This protein binds this small molecule.
Small molecule (SMILES): Nc1nc2c(ncn2[C@@H]2O[C@H](CO[P](=O)(O)O[P](=O)(O)NP(=O)(O)O)[C@@H](O)[C@H]2O)c(=O)[nH]1

Sequence of chain 1.B:
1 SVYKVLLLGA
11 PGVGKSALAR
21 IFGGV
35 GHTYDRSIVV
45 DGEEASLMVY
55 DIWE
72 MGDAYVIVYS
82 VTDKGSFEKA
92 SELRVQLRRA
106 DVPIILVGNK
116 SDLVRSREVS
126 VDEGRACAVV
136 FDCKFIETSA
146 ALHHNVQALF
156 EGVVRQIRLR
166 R

Binding-site contacts:
Ligand atom O6 contacts residue ASP117 of chain 1.B at 3.5 Å (salt-bridge).
Ligand atom O6 contacts residue ASN114 of chain 1.B at 3.4 Å (h-bond).
Ligand atom N7 contacts residue ALA145 of chain 1.B at 3.4 Å.
Ligand atom O6 contacts residue SER144 of chain 1.B at 3.3 Å.
Ligand atom O4' contacts residue LYS115 of chain 1.B at 2.8 Å (salt-bridge).
Ligand atom O1G contacts residue PRO11 of chain 1.B at 3.4 Å.
Ligand atom O6 contacts residue ALA145 of chain 1.B at 2.6 Å (h-bond).
Ligand atom C6 contacts residue ALA146 of chain 1.B at 3.3 Å (hydrophobic).
Ligand atom O3A contacts residue LYS15 of chain 1.B at 3.5 Å (salt-bridge).
Ligand atom O1B contacts residue LYS15 of chain 1.B at 2.7 Å (salt-bridge).
Ligand atom N3B contacts residue GLY12 of chain 1.B at 3.1 Å (h-bond).
Ligand atom N2 contacts residue LEU118 of chain 1.B at 3.3 Å.
Ligand atom O3A contacts residue GLY14 of chain 1.B at 3.0 Å (h-bond).
Ligand atom N2 contacts residue ASP117 of chain 1.B at 2.6 Å (salt-bridge).
Ligand atom O1B contacts residue GLY12 of chain 1.B at 3.4 Å (h-bond).
Ligand atom O1G contacts residue GLY12 of chain 1.B at 3.6 Å (h-bond).
Ligand atom PB contacts residue LYS15 of chain 1.B at 3.6 Å.
Ligand atom C5 contacts residue ASN114 of chain 1.B at 3.5 Å.
Ligand atom O2A contacts residue GLY14 of chain 1.B at 3.6 Å.
Ligand atom C6 contacts residue ASP117 of chain 1.B at 3.5 Å.
Ligand atom O1B contacts residue GLY14 of chain 1.B at 3.2 Å (h-bond).
Ligand atom O2A contacts residue SER16 of chain 1.B at 3.5 Å.
Ligand atom O2B contacts residue LYS15 of chain 1.B at 3.7 Å.
Ligand atom N1 contacts residue ASP117 of chain 1.B at 2.6 Å (salt-bridge).
Ligand atom O2B contacts residue MG1 of chain 1.G at 2.6 Å.
Ligand atom C5' contacts residue GLY12 of chain 1.B at 3.4 Å.
Ligand atom O1B contacts residue VAL13 of chain 1.B at 3.4 Å (h-bond).
Ligand atom C2 contacts residue ALA146 of chain 1.B at 3.6 Å (hydrophobic).
Ligand atom O2B contacts residue SER16 of chain 1.B at 3.1 Å (h-bond).
Ligand atom N7 contacts residue ASN114 of chain 1.B at 2.9 Å (h-bond).
Ligand atom C8 contacts residue GLY14 of chain 1.B at 3.6 Å.
Ligand atom O2A contacts residue ALA17 of chain 1.B at 3.1 Å (h-bond).
Ligand atom O6 contacts residue ALA146 of chain 1.B at 2.9 Å (h-bond).
Ligand atom O4' contacts residue GLY12 of chain 1.B at 3.6 Å (h-bond).
Ligand atom N1 contacts residue ALA146 of chain 1.B at 3.1 Å.
Ligand atom O6 contacts residue LYS115 of chain 1.B at 3.6 Å (salt-bridge).
Ligand atom O1G contacts residue LYS15 of chain 1.B at 3.1 Å (salt-bridge).
Ligand atom O3G contacts residue GLU58 of chain 1.B at 3.3 Å (salt-bridge).
Ligand atom O3G contacts residue MG1 of chain 1.G at 2.4 Å.
Ligand atom C2 contacts residue ASP117 of chain 1.B at 3.5 Å.